Sequence of chain 1.A:
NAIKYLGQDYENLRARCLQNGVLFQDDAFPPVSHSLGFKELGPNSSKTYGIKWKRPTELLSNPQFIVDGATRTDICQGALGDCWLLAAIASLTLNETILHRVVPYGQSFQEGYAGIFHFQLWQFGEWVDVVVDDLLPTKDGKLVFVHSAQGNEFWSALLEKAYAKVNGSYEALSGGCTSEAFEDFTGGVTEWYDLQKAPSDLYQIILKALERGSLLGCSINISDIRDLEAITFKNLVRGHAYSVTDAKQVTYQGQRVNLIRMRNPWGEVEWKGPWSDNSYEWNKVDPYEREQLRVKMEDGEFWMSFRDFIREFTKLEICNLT

A small-molecule ligand and the protein it binds are described below.
Small molecule (SMILES): CC[C@H](NC(=O)[C@H](CC(C)C)NC(=O)OCc1ccccc1)[C@H](O)C(=O)NCCCn1cnc2c(N)ncnc21

Binding-site contacts:
Ligand atom N1 contacts residue TRP273 of chain 1.A at 3.4 Å.
Ligand atom CAY contacts residue GLY183 of chain 1.A at 3.4 Å.
Ligand atom OAI contacts residue GLY88 of chain 1.A at 3.0 Å.
Ligand atom CBM contacts residue GLY182 of chain 1.A at 3.5 Å.
Ligand atom CBK contacts residue GLN84 of chain 1.A at 3.6 Å.
Ligand atom C6 contacts residue TRP273 of chain 1.A at 3.5 Å (hydrophobic).
Ligand atom N1E contacts residue GLY246 of chain 1.A at 3.0 Å (h-bond).
Ligand atom N6 contacts residue GLU275 of chain 1.A at 3.0 Å (salt-bridge).
Ligand atom OAH contacts residue GLY183 of chain 1.A at 2.9 Å (h-bond).
Ligand atom OAJ contacts residue HIS247 of chain 1.A at 2.6 Å (h-bond).
Ligand atom N1E contacts residue CYS90 of chain 1.A at 2.9 Å (h-bond).
Ligand atom OAI contacts residue LEU87 of chain 1.A at 3.6 Å.
Ligand atom C2 contacts residue TRP273 of chain 1.A at 3.3 Å (hydrophobic).
Ligand atom CBI contacts residue GLY183 of chain 1.A at 3.6 Å.
Ligand atom CAU contacts residue GLN84 of chain 1.A at 3.2 Å.
Ligand atom CAP contacts residue GLY182 of chain 1.A at 3.6 Å.
Ligand atom OAH contacts residue TRP91 of chain 1.A at 3.4 Å.
Ligand atom CBM contacts residue GLY183 of chain 1.A at 3.6 Å.
Ligand atom OAH contacts residue GLY182 of chain 1.A at 3.3 Å.
Ligand atom CBS contacts residue CYS90 of chain 1.A at 2.8 Å (hydrophobic).
Ligand atom CAB contacts residue THR185 of chain 1.A at 3.6 Å.
Ligand atom CBR contacts residue GLY183 of chain 1.A at 3.6 Å.
Ligand atom CBK contacts residue CYS90 of chain 1.A at 2.9 Å (hydrophobic).
Ligand atom CBJ contacts residue CYS90 of chain 1.A at 3.5 Å (hydrophobic).
Ligand atom OAI contacts residue CYS90 of chain 1.A at 2.8 Å (h-bond).
Ligand atom N3 contacts residue TRP273 of chain 1.A at 3.3 Å.
Ligand atom CBR contacts residue GLY246 of chain 1.A at 3.4 Å.
Ligand atom N1D contacts residue GLY183 of chain 1.A at 2.8 Å (h-bond).
Ligand atom C5 contacts residue TRP273 of chain 1.A at 3.6 Å (hydrophobic).
Ligand atom OAJ contacts residue CYS90 of chain 1.A at 2.8 Å (h-bond).
Ligand atom CBU contacts residue CYS90 of chain 1.A at 2.0 Å (hydrophobic).
Ligand atom CAC contacts residue GLY246 of chain 1.A at 3.6 Å.
Ligand atom OAJ contacts residue GLY246 of chain 1.A at 3.4 Å (h-bond).
Ligand atom C4 contacts residue TRP273 of chain 1.A at 3.5 Å (hydrophobic).
Ligand atom OAI contacts residue ASP89 of chain 1.A at 3.2 Å (salt-bridge).
Ligand atom OAI contacts residue GLN84 of chain 1.A at 2.8 Å (h-bond).
Ligand atom N7 contacts residue GLY85 of chain 1.A at 3.6 Å (h-bond).
Ligand atom N7 contacts residue TRP273 of chain 1.A at 3.7 Å.
Ligand atom C8 contacts residue GLY85 of chain 1.A at 3.0 Å.
Ligand atom CBU contacts residue HIS247 of chain 1.A at 3.5 Å.